Sequence of chain 1.C:
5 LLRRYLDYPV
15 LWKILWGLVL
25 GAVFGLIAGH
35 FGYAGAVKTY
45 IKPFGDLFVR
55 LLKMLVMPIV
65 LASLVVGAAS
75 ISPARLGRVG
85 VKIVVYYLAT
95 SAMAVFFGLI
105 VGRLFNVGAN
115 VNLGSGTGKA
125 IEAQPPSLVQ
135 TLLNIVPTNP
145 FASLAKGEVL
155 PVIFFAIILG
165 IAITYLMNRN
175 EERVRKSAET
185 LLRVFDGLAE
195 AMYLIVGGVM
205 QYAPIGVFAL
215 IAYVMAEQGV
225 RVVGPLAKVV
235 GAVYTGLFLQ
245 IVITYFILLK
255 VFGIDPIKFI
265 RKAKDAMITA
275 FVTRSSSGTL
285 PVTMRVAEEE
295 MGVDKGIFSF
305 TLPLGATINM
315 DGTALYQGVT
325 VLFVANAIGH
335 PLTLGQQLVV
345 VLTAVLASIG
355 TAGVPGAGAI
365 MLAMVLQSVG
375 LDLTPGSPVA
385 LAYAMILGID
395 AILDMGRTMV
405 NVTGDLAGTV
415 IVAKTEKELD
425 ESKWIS

This small molecule binds to this protein.
Small molecule (SMILES): N[C@@H](CC(=O)O)C(=O)O

Binding-site contacts:
Ligand atom CB contacts residue VAL358 of chain 1.C at 3.8 Å (hydrophobic).
Ligand atom OD2 contacts residue GLY362 of chain 1.C at 2.9 Å (h-bond).
Ligand atom N contacts residue THR402 of chain 1.C at 4.0 Å.
Ligand atom CG contacts residue ALA361 of chain 1.C at 4.0 Å (hydrophobic).
Ligand atom CB contacts residue MET314 of chain 1.C at 4.0 Å (hydrophobic).
Ligand atom N contacts residue ARG278 of chain 1.C at 2.8 Å (salt-bridge).
Ligand atom OD1 contacts residue THR317 of chain 1.C at 2.9 Å (h-bond).
Ligand atom OXT contacts residue MET314 of chain 1.C at 3.5 Å.
Ligand atom N contacts residue VAL358 of chain 1.C at 2.8 Å (h-bond).
Ligand atom C contacts residue ASN405 of chain 1.C at 3.2 Å.
Ligand atom CG contacts residue THR317 of chain 1.C at 3.1 Å.
Ligand atom OXT contacts residue GLY357 of chain 1.C at 3.1 Å.
Ligand atom OD2 contacts residue ARG401 of chain 1.C at 3.5 Å (salt-bridge).
Ligand atom CA contacts residue ARG278 of chain 1.C at 3.9 Å.
Ligand atom OXT contacts residue SER280 of chain 1.C at 2.3 Å (h-bond).
Ligand atom OD1 contacts residue GLY362 of chain 1.C at 4.0 Å.
Ligand atom CB contacts residue THR317 of chain 1.C at 3.6 Å.
Ligand atom OD1 contacts residue ASP398 of chain 1.C at 3.2 Å (salt-bridge).
Ligand atom CB contacts residue ALA356 of chain 1.C at 3.8 Å (hydrophobic).
Ligand atom OD2 contacts residue ALA361 of chain 1.C at 2.9 Å.
Ligand atom O contacts residue THR402 of chain 1.C at 2.7 Å (h-bond).
Ligand atom CA contacts residue ASN405 of chain 1.C at 3.6 Å.
Ligand atom O contacts residue SER280 of chain 1.C at 3.0 Å (h-bond).
Ligand atom C contacts residue MET314 of chain 1.C at 4.1 Å (hydrophobic).
Ligand atom OD2 contacts residue THR317 of chain 1.C at 3.5 Å (h-bond).
Ligand atom C contacts residue THR402 of chain 1.C at 3.5 Å.
Ligand atom CG contacts residue GLY362 of chain 1.C at 3.8 Å.
Ligand atom OD1 contacts residue ARG401 of chain 1.C at 2.3 Å (salt-bridge).
Ligand atom CB contacts residue ASN405 of chain 1.C at 4.1 Å.
Ligand atom OXT contacts residue ASN405 of chain 1.C at 4.1 Å.
Ligand atom N contacts residue PRO359 of chain 1.C at 4.2 Å.
Ligand atom OXT contacts residue VAL358 of chain 1.C at 4.1 Å.
Ligand atom OD2 contacts residue THR355 of chain 1.C at 3.4 Å.
Ligand atom CG contacts residue ASP398 of chain 1.C at 4.1 Å.
Ligand atom N contacts residue ASP398 of chain 1.C at 3.7 Å.
Ligand atom CA contacts residue VAL358 of chain 1.C at 3.9 Å (hydrophobic).
Ligand atom O contacts residue ASN405 of chain 1.C at 2.5 Å (h-bond).
Ligand atom CG contacts residue ARG401 of chain 1.C at 3.2 Å.
Ligand atom CA contacts residue THR402 of chain 1.C at 3.9 Å.
Ligand atom C contacts residue SER280 of chain 1.C at 3.0 Å.